Sequence of chain 1.D:
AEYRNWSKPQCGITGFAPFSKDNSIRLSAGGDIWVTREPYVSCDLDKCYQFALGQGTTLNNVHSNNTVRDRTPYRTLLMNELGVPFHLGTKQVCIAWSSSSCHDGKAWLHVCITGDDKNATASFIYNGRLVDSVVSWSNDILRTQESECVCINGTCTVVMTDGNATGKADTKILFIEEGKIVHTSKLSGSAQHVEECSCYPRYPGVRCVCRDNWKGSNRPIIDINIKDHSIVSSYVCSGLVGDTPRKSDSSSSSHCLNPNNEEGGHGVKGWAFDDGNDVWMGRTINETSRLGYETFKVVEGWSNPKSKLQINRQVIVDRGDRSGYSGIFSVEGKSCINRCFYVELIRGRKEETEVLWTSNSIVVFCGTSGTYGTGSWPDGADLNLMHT

This protein binds this small molecule.
Small molecule (SMILES): CC(=O)N[C@H]1[C@H](O[C@H]2[C@H](O)[C@@H](NC(C)=O)CO[C@@H]2CO[C@@H]2O[C@@H](C)[C@@H](O)[C@@H](O)[C@@H]2O)O[C@H](CO)[C@@H](O[C@@H]2O[C@H](CO)[C@@H](O)[C@H](O)[C@@H]2O)[C@@H]1O

Binding-site contacts:
Ligand atom C7 contacts residue NAG1 of chain 1.T at 4.3 Å.
Ligand atom C8 contacts residue NAG1 of chain 1.T at 3.4 Å.
Ligand atom O7 contacts residue ILE256 of chain 1.D at 4.3 Å.
Ligand atom O3 contacts residue TYR307 of chain 1.D at 3.7 Å.
Ligand atom C6 contacts residue ASN257 of chain 1.D at 3.8 Å.
Ligand atom O3 contacts residue LYS331 of chain 1.D at 4.2 Å.
Ligand atom C1 contacts residue NAG1 of chain 1.T at 3.9 Å.
Ligand atom C1 contacts residue ASN257 of chain 1.D at 1.4 Å.
Ligand atom N2 contacts residue TYR307 of chain 1.D at 3.1 Å (h-bond).
Ligand atom O4 contacts residue NAG1 of chain 1.T at 4.3 Å.
Ligand atom C7 contacts residue TYR307 of chain 1.D at 4.2 Å (hydrophobic).
Ligand atom C8 contacts residue PRO308 of chain 1.D at 3.4 Å (hydrophobic).
Ligand atom C2 contacts residue ASN257 of chain 1.D at 2.5 Å.
Ligand atom O5 contacts residue NAG1 of chain 1.T at 4.0 Å.
Ligand atom C2 contacts residue TYR307 of chain 1.D at 3.8 Å (hydrophobic).
Ligand atom C3 contacts residue ASN257 of chain 1.D at 3.8 Å.
Ligand atom C7 contacts residue LYS331 of chain 1.D at 3.9 Å.
Ligand atom C5 contacts residue NAG1 of chain 1.T at 3.6 Å.
Ligand atom C7 contacts residue ASN257 of chain 1.D at 3.4 Å.
Ligand atom O5 contacts residue ASN257 of chain 1.D at 2.2 Å (h-bond).
Ligand atom O7 contacts residue ASN257 of chain 1.D at 3.0 Å (h-bond).
Ligand atom C5 contacts residue ASN257 of chain 1.D at 4.1 Å.
Ligand atom O7 contacts residue LYS331 of chain 1.D at 3.6 Å.
Ligand atom C4 contacts residue NAG1 of chain 1.T at 4.3 Å.
Ligand atom C4 contacts residue ASN257 of chain 1.D at 4.2 Å.
Ligand atom N2 contacts residue ASN257 of chain 1.D at 3.1 Å (h-bond).
Ligand atom C8 contacts residue ILE256 of chain 1.D at 3.9 Å (hydrophobic).
Ligand atom C1 contacts residue TYR307 of chain 1.D at 4.3 Å (hydrophobic).
Ligand atom C7 contacts residue ILE256 of chain 1.D at 4.1 Å (hydrophobic).
Ligand atom C3 contacts residue TYR307 of chain 1.D at 3.3 Å (hydrophobic).
Ligand atom O7 contacts residue NAG1 of chain 1.T at 3.5 Å.
Ligand atom C8 contacts residue LYS331 of chain 1.D at 3.9 Å.
Ligand atom C8 contacts residue TYR307 of chain 1.D at 3.9 Å (hydrophobic).
Ligand atom C5 contacts residue ASN257 of chain 1.D at 3.6 Å.
Ligand atom C3 contacts residue NAG1 of chain 1.T at 4.3 Å.